Sequence of chain 1.C:
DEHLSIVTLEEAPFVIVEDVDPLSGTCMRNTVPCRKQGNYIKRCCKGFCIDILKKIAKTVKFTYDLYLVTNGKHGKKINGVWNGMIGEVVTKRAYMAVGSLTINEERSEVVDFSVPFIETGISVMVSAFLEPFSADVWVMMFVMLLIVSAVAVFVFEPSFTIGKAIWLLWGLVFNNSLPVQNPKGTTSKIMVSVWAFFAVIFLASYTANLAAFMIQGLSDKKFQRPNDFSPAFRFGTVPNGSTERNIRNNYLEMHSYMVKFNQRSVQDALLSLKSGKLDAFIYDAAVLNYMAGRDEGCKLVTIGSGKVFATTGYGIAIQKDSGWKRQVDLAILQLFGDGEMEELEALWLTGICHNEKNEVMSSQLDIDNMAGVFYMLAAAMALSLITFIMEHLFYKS

Binding-site contacts:
Ligand atom OE2 contacts residue SER110 of chain 1.C at 4.1 Å.
Ligand atom OE1 contacts residue SER110 of chain 1.C at 2.7 Å (h-bond).
Ligand atom CG contacts residue THR112 of chain 1.C at 3.8 Å.
Ligand atom CD contacts residue LEU111 of chain 1.C at 4.1 Å (hydrophobic).
Ligand atom CD contacts residue SER278 of chain 1.C at 3.0 Å.
Ligand atom OE2 contacts residue HIS84 of chain 1.C at 3.1 Å (h-bond).
Ligand atom OE2 contacts residue TYR319 of chain 1.C at 4.1 Å.
Ligand atom C contacts residue LEU111 of chain 1.C at 4.3 Å (hydrophobic).
Ligand atom CB contacts residue LEU111 of chain 1.C at 3.6 Å (hydrophobic).
Ligand atom OXT contacts residue GLY85 of chain 1.C at 3.0 Å (h-bond).
Ligand atom OE1 contacts residue HIS84 of chain 1.C at 4.0 Å.
Ligand atom CD contacts residue HIS84 of chain 1.C at 3.3 Å.
Ligand atom CG contacts residue HIS84 of chain 1.C at 3.2 Å.
Ligand atom N contacts residue ASN114 of chain 1.C at 4.2 Å.
Ligand atom CA contacts residue SER278 of chain 1.C at 4.0 Å.
Ligand atom CG contacts residue LEU111 of chain 1.C at 4.2 Å (hydrophobic).
Ligand atom OE1 contacts residue SER278 of chain 1.C at 4.1 Å.
Ligand atom C contacts residue GLY85 of chain 1.C at 3.6 Å.
Ligand atom O contacts residue LEU111 of chain 1.C at 4.0 Å.
Ligand atom N contacts residue THR112 of chain 1.C at 2.7 Å (h-bond).
Ligand atom CB contacts residue SER278 of chain 1.C at 4.1 Å.
Ligand atom OXT contacts residue SER278 of chain 1.C at 4.2 Å.
Ligand atom C contacts residue HIS84 of chain 1.C at 4.2 Å.
Ligand atom OE1 contacts residue THR112 of chain 1.C at 2.5 Å (h-bond).
Ligand atom OE2 contacts residue SER278 of chain 1.C at 2.2 Å (h-bond).
Ligand atom CG contacts residue SER278 of chain 1.C at 3.4 Å.
Ligand atom OE2 contacts residue THR112 of chain 1.C at 3.9 Å.
Ligand atom O contacts residue GLY85 of chain 1.C at 3.3 Å (h-bond).
Ligand atom OE1 contacts residue LEU111 of chain 1.C at 3.1 Å.
Ligand atom CD contacts residue THR112 of chain 1.C at 3.5 Å.
Ligand atom O contacts residue ARG117 of chain 1.C at 3.5 Å (salt-bridge).
Ligand atom CB contacts residue THR112 of chain 1.C at 3.1 Å.
Ligand atom CA contacts residue THR112 of chain 1.C at 3.5 Å.
Ligand atom OXT contacts residue HIS84 of chain 1.C at 3.4 Å.
Ligand atom CD contacts residue SER110 of chain 1.C at 3.5 Å.
Ligand atom OE1 contacts residue TYR350 of chain 1.C at 4.0 Å.
Ligand atom N contacts residue ARG117 of chain 1.C at 2.9 Å (salt-bridge).
Ligand atom C contacts residue ARG117 of chain 1.C at 3.5 Å.
Ligand atom CA contacts residue ARG117 of chain 1.C at 3.5 Å.
Ligand atom OXT contacts residue ARG117 of chain 1.C at 3.6 Å.

A protein and the small-molecule ligand that binds it are described below.
Small molecule (SMILES): N[C@@H](CCC(=O)O)C(=O)O